Sequence of chain 1.C:
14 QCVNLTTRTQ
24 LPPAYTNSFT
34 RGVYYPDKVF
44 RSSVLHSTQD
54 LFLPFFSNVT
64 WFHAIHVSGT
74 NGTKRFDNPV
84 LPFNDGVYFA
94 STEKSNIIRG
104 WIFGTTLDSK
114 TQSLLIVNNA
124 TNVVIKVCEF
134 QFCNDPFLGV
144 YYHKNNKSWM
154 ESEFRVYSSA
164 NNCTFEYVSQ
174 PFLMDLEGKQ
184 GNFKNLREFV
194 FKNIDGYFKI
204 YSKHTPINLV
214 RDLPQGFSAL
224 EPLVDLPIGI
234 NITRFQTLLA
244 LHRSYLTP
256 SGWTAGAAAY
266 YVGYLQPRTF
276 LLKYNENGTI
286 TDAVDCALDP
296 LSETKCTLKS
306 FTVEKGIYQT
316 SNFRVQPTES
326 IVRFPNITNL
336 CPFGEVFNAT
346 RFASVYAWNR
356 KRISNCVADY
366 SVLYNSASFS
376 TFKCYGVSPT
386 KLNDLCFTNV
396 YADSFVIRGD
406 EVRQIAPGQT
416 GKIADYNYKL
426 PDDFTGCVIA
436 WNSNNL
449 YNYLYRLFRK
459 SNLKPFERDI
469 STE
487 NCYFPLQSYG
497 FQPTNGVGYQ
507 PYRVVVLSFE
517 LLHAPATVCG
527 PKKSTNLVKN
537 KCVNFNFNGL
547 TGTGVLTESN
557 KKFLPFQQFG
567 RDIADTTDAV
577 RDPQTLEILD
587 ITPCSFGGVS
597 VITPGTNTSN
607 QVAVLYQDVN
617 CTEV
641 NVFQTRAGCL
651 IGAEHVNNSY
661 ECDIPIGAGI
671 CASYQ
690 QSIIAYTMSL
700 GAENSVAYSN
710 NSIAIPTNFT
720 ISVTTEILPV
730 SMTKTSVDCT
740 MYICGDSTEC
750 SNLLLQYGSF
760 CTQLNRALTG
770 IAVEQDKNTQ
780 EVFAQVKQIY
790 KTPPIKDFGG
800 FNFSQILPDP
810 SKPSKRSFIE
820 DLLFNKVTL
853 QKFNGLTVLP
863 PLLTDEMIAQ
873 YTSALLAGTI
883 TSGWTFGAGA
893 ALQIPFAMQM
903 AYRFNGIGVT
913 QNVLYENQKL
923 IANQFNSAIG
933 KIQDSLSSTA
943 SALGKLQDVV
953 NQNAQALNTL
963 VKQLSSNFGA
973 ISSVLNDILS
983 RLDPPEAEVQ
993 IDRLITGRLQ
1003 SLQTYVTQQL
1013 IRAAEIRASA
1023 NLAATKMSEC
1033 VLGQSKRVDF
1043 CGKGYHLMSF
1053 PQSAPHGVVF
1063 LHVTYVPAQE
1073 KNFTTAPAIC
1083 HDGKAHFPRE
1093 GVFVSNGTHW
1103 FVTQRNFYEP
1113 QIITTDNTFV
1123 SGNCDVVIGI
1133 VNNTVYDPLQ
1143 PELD

This small molecule binds to this protein.
Small molecule (SMILES): CC(=O)N[C@H]1[C@H](O[C@H]2[C@H](O)[C@@H](NC(C)=O)CO[C@@H]2CO)O[C@H](CO)[C@@H](O)[C@@H]1O

Binding-site contacts:
Ligand atom C7 contacts residue ASN717 of chain 1.C at 3.4 Å.
Ligand atom O7 contacts residue ASN717 of chain 1.C at 3.5 Å (h-bond).
Ligand atom C7 contacts residue LEU922 of chain 1.C at 3.7 Å (hydrophobic).
Ligand atom C1 contacts residue ASN717 of chain 1.C at 1.4 Å.
Ligand atom O7 contacts residue LEU922 of chain 1.C at 3.6 Å.
Ligand atom N2 contacts residue ASN717 of chain 1.C at 2.9 Å (h-bond).
Ligand atom C5 contacts residue LEU922 of chain 1.C at 4.1 Å (hydrophobic).
Ligand atom O4 contacts residue LEU922 of chain 1.C at 4.1 Å.
Ligand atom C2 contacts residue ASN717 of chain 1.C at 2.5 Å.
Ligand atom O5 contacts residue ASN717 of chain 1.C at 2.3 Å (h-bond).
Ligand atom O7 contacts residue GLN1071 of chain 1.C at 3.5 Å (h-bond).
Ligand atom C1 contacts residue GLN1071 of chain 1.C at 4.4 Å.
Ligand atom C5 contacts residue ASN717 of chain 1.C at 3.6 Å.
Ligand atom N2 contacts residue LEU922 of chain 1.C at 4.5 Å.
Ligand atom O6 contacts residue GLN926 of chain 1.C at 3.8 Å.
Ligand atom C4 contacts residue ASN717 of chain 1.C at 4.2 Å.
Ligand atom C8 contacts residue GLN926 of chain 1.C at 4.3 Å.
Ligand atom C7 contacts residue GLN1071 of chain 1.C at 4.4 Å.
Ligand atom C3 contacts residue ASN717 of chain 1.C at 3.8 Å.
Ligand atom O6 contacts residue LEU922 of chain 1.C at 4.1 Å.
Ligand atom C8 contacts residue ASN925 of chain 1.C at 4.3 Å.
Ligand atom C8 contacts residue LEU922 of chain 1.C at 3.7 Å (hydrophobic).